Sequence of chain 1.D:
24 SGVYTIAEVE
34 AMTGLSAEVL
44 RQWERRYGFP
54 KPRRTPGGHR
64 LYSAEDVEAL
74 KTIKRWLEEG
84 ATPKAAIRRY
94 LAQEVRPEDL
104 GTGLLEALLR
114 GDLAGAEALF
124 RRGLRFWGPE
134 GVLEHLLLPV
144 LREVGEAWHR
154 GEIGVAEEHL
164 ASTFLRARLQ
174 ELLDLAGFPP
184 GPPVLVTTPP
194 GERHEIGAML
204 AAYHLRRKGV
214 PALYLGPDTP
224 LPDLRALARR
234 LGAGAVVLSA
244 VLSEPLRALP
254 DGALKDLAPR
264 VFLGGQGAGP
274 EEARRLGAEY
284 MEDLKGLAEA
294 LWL

Sequence of chain 1.C:
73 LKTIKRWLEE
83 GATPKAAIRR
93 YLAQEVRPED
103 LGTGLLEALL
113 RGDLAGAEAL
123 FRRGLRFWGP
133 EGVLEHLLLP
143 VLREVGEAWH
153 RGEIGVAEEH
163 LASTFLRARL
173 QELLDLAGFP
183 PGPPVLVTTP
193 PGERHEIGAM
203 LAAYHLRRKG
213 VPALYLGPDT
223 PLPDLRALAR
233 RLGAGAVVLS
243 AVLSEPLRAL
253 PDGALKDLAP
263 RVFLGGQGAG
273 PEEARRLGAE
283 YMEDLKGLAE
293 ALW

Binding-site contacts:
Ligand atom N3 contacts residue VAL158 of chain 1.D at 3.5 Å.
Ligand atom O3' contacts residue TRP151 of chain 1.D at 3.6 Å.
Ligand atom C3' contacts residue GLU161 of chain 1.D at 4.0 Å.
Ligand atom C1' contacts residue B121 of chain 1.O at 3.5 Å.
Ligand atom C5 contacts residue VAL158 of chain 1.D at 3.9 Å (hydrophobic).
Ligand atom C5 contacts residue B121 of chain 1.O at 3.3 Å.
Ligand atom C4' contacts residue GLU161 of chain 1.D at 4.1 Å.
Ligand atom N7 contacts residue TRP151 of chain 1.D at 4.1 Å.
Ligand atom O4' contacts residue B121 of chain 1.O at 3.2 Å.
Ligand atom C2 contacts residue ASP221 of chain 1.C at 3.5 Å.
Ligand atom C4 contacts residue B121 of chain 1.O at 3.7 Å.
Ligand atom C5' contacts residue B121 of chain 1.O at 2.1 Å.
Ligand atom N7 contacts residue B121 of chain 1.O at 3.3 Å (h-bond).
Ligand atom C4 contacts residue VAL158 of chain 1.D at 3.5 Å (hydrophobic).
Ligand atom O2' contacts residue VAL158 of chain 1.D at 3.3 Å.
Ligand atom N9 contacts residue B121 of chain 1.O at 3.8 Å.
Ligand atom O3' contacts residue GLU161 of chain 1.D at 3.1 Å.
Ligand atom C6 contacts residue B121 of chain 1.O at 3.9 Å.
Ligand atom C3' contacts residue TRP151 of chain 1.D at 3.3 Å (hydrophobic).
Ligand atom C2' contacts residue VAL158 of chain 1.D at 3.9 Å (hydrophobic).
Ligand atom C8 contacts residue B121 of chain 1.O at 3.6 Å.
Ligand atom N1 contacts residue PRO223 of chain 1.C at 3.8 Å.
Ligand atom N6 contacts residue PRO223 of chain 1.C at 3.4 Å.
Ligand atom N3 contacts residue B121 of chain 1.O at 3.6 Å.
Ligand atom N1 contacts residue ASP221 of chain 1.C at 3.9 Å.
Ligand atom C1' contacts residue VAL158 of chain 1.D at 3.9 Å (hydrophobic).
Ligand atom O2' contacts residue GLU161 of chain 1.D at 2.3 Å (salt-bridge).
Ligand atom C8 contacts residue VAL158 of chain 1.D at 3.6 Å (hydrophobic).
Ligand atom C2' contacts residue GLU161 of chain 1.D at 3.4 Å.
Ligand atom C6 contacts residue PRO223 of chain 1.C at 3.6 Å (hydrophobic).
Ligand atom O2' contacts residue TRP151 of chain 1.D at 4.0 Å.
Ligand atom C4' contacts residue B121 of chain 1.O at 3.1 Å.
Ligand atom C2 contacts residue VAL158 of chain 1.D at 4.0 Å (hydrophobic).
Ligand atom C2 contacts residue HIS162 of chain 1.D at 4.0 Å.
Ligand atom N7 contacts residue VAL158 of chain 1.D at 3.7 Å.
Ligand atom C1' contacts residue GLU161 of chain 1.D at 3.6 Å.
Ligand atom N9 contacts residue VAL158 of chain 1.D at 3.7 Å.
Ligand atom C2' contacts residue TRP151 of chain 1.D at 3.6 Å (hydrophobic).
Ligand atom C8 contacts residue TRP151 of chain 1.D at 3.4 Å (hydrophobic).
Ligand atom N3 contacts residue HIS162 of chain 1.D at 3.5 Å.

This small molecule binds to this protein.
Small molecule (SMILES): C[C@H]1O[C@@H](n2cnc3c(N)ncnc32)[C@H](O)[C@@H]1O